The protein below binds the small molecule below.
Small molecule (SMILES): CC(=O)N[C@H]1[C@H](O[C@H]2[C@H](O)[C@@H](NC(C)=O)CO[C@@H]2CO)O[C@H](CO)[C@@H](O)[C@@H]1O

Binding-site contacts:
Ligand atom C2 contacts residue ASN332 of chain 1.A at 2.4 Å.
Ligand atom C4 contacts residue ASN332 of chain 1.A at 4.3 Å.
Ligand atom C5 contacts residue ASN332 of chain 1.A at 3.7 Å.
Ligand atom C1 contacts residue VAL335 of chain 1.A at 4.3 Å (hydrophobic).
Ligand atom C1 contacts residue SER334 of chain 1.A at 3.8 Å.
Ligand atom O7 contacts residue ASN332 of chain 1.A at 2.9 Å (h-bond).
Ligand atom C8 contacts residue ASN332 of chain 1.A at 4.2 Å.
Ligand atom O5 contacts residue VAL335 of chain 1.A at 3.9 Å.
Ligand atom C7 contacts residue ASN332 of chain 1.A at 3.0 Å.
Ligand atom C5 contacts residue SER334 of chain 1.A at 4.1 Å.
Ligand atom C3 contacts residue ASN332 of chain 1.A at 3.8 Å.
Ligand atom C6 contacts residue SER334 of chain 1.A at 4.5 Å.
Ligand atom C1 contacts residue ASN332 of chain 1.A at 1.5 Å.
Ligand atom O5 contacts residue ASN332 of chain 1.A at 2.4 Å (h-bond).
Ligand atom N2 contacts residue ASN332 of chain 1.A at 2.8 Å (h-bond).
Ligand atom O5 contacts residue SER334 of chain 1.A at 3.9 Å.

Sequence of chain 1.A:
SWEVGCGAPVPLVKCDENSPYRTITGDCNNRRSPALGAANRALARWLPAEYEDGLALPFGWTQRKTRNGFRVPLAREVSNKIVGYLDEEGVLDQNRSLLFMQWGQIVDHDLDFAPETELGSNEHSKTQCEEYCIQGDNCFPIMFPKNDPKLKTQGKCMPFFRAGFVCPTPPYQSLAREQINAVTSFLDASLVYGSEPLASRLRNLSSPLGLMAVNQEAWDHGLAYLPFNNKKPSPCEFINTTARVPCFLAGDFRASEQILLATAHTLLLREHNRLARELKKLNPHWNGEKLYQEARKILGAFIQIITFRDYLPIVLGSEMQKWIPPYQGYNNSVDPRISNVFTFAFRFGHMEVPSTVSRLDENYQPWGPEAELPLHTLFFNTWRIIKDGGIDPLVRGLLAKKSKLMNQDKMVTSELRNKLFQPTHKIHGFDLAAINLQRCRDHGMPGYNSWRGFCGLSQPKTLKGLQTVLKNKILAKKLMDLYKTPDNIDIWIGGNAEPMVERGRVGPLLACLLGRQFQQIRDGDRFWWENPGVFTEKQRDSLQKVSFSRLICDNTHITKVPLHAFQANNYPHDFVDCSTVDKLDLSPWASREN